Sequence of chain 1.A:
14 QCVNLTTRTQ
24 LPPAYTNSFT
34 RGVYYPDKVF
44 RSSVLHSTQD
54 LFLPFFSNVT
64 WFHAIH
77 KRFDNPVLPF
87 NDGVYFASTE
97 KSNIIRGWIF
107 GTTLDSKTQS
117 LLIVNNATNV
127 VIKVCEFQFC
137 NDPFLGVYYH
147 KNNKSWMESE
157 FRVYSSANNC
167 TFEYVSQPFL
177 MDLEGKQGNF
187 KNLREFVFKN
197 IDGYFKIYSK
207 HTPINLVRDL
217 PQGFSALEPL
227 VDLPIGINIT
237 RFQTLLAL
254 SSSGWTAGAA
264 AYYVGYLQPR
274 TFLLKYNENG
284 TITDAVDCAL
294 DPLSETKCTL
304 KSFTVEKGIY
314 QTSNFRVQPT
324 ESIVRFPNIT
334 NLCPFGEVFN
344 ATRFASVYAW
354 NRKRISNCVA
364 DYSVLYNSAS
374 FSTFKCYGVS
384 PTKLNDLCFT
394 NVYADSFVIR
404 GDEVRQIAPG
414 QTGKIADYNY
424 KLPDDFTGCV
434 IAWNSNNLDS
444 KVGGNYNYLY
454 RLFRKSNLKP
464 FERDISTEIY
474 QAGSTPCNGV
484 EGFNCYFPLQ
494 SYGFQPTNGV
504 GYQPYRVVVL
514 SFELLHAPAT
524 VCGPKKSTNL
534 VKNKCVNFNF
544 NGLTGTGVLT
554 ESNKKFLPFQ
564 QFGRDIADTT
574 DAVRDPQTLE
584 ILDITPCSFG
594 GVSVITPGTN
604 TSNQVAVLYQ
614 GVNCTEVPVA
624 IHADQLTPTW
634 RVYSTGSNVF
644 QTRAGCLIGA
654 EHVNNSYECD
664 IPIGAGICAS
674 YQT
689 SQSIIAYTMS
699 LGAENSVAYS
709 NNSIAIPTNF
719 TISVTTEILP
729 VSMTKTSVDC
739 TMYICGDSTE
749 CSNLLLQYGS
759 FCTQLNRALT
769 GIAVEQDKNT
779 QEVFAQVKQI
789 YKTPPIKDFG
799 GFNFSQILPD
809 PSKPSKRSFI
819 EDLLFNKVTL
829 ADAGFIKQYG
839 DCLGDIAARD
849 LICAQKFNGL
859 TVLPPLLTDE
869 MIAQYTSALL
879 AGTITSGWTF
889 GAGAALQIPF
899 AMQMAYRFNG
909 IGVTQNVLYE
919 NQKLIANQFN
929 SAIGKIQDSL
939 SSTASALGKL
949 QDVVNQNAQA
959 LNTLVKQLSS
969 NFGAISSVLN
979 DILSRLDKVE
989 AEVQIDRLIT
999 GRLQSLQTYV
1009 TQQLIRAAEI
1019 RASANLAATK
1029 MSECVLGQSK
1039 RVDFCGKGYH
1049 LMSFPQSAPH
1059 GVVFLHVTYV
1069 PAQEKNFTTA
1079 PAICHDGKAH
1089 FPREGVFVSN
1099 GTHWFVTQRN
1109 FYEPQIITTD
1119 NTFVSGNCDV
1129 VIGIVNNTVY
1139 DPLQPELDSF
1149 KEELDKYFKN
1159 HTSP

The small molecule below binds the protein below.
Small molecule (SMILES): CC(=O)N[C@H]1[C@H](O[C@H]2[C@H](O)[C@@H](NC(C)=O)CO[C@@H]2CO)O[C@H](CO)[C@@H](O)[C@@H]1O

Binding-site contacts:
Ligand atom O5 contacts residue THR618 of chain 1.C at 3.7 Å.
Ligand atom C7 contacts residue GLN836 of chain 1.A at 3.9 Å.
Ligand atom C4 contacts residue ASN616 of chain 1.C at 4.2 Å.
Ligand atom C1 contacts residue ASN616 of chain 1.C at 1.4 Å.
Ligand atom C2 contacts residue ASN616 of chain 1.C at 2.4 Å.
Ligand atom C8 contacts residue ILE834 of chain 1.A at 4.5 Å (hydrophobic).
Ligand atom N2 contacts residue ASN616 of chain 1.C at 2.8 Å (h-bond).
Ligand atom C5 contacts residue ASN616 of chain 1.C at 3.6 Å.
Ligand atom C1 contacts residue THR618 of chain 1.C at 4.0 Å.
Ligand atom O7 contacts residue ILE834 of chain 1.A at 3.6 Å.
Ligand atom C3 contacts residue ASN616 of chain 1.C at 3.7 Å.
Ligand atom O7 contacts residue ASN616 of chain 1.C at 3.3 Å (h-bond).
Ligand atom O5 contacts residue ASN616 of chain 1.C at 2.4 Å (h-bond).
Ligand atom N2 contacts residue GLN836 of chain 1.A at 4.2 Å.
Ligand atom C2 contacts residue GLN836 of chain 1.A at 3.5 Å.
Ligand atom O6 contacts residue THR618 of chain 1.C at 3.5 Å.
Ligand atom C8 contacts residue ASN616 of chain 1.C at 4.4 Å.
Ligand atom C7 contacts residue ILE834 of chain 1.A at 4.3 Å (hydrophobic).
Ligand atom C5 contacts residue THR618 of chain 1.C at 4.0 Å.
Ligand atom C1 contacts residue GLN836 of chain 1.A at 4.1 Å.
Ligand atom C8 contacts residue GLN644 of chain 1.C at 3.7 Å.
Ligand atom O5 contacts residue GLN836 of chain 1.A at 4.2 Å.
Ligand atom C7 contacts residue ASN616 of chain 1.C at 3.3 Å.
Ligand atom C3 contacts residue GLN836 of chain 1.A at 4.4 Å.
Ligand atom O3 contacts residue GLN836 of chain 1.A at 4.4 Å.
Ligand atom O7 contacts residue GLN836 of chain 1.A at 3.0 Å (h-bond).
Ligand atom C6 contacts residue THR618 of chain 1.C at 4.3 Å.

Sequence of chain 1.C:
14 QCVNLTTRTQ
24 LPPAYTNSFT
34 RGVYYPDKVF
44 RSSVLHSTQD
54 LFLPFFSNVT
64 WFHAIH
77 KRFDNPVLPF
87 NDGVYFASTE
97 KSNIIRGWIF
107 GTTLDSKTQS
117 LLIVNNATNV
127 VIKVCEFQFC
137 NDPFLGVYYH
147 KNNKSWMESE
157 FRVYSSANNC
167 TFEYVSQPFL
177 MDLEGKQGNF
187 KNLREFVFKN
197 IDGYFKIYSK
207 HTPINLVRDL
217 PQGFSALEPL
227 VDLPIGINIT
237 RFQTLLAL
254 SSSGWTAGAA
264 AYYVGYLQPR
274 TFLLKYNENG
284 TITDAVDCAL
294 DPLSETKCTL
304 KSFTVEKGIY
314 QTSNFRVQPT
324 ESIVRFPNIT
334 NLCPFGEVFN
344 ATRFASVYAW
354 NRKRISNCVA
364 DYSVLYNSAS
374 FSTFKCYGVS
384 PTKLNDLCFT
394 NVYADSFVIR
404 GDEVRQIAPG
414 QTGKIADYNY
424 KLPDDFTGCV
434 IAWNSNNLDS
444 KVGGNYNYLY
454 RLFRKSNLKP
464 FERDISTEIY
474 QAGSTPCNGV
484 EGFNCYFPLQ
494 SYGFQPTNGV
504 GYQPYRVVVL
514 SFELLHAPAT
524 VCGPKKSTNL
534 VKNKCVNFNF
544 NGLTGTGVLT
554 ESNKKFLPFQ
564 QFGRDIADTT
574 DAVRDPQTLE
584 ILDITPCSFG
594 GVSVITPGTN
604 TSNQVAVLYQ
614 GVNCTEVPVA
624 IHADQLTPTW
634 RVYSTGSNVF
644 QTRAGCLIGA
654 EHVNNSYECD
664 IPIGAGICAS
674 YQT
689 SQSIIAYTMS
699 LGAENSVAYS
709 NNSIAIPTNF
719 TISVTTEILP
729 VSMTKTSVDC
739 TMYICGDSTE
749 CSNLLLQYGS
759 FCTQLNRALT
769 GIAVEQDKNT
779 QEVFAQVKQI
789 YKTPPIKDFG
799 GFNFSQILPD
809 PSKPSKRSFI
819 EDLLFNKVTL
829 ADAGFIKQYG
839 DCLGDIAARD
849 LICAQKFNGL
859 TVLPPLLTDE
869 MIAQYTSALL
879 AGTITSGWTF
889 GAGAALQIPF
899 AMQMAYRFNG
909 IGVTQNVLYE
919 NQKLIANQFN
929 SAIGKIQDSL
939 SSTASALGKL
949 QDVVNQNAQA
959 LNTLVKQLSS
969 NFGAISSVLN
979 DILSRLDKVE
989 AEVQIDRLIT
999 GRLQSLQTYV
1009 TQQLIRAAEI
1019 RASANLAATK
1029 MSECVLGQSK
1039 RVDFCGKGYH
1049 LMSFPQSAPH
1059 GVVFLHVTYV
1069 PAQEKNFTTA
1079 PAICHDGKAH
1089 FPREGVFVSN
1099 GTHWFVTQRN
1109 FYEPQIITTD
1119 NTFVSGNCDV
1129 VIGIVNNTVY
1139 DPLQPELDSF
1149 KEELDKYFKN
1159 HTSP